Binding-site contacts:
Ligand atom OP1 contacts residue TYR188 of chain 1.H at 2.6 Å (h-bond).
Ligand atom P contacts residue TYR212 of chain 1.H at 3.4 Å.
Ligand atom N1 contacts residue TYR260 of chain 1.H at 3.3 Å.
Ligand atom C2 contacts residue TYR260 of chain 1.H at 3.4 Å (hydrophobic).
Ligand atom N3 contacts residue ARG224 of chain 1.H at 3.4 Å.
Ligand atom N7 contacts residue ARG224 of chain 1.H at 3.3 Å (salt-bridge).
Ligand atom OP2 contacts residue GLY191 of chain 1.H at 3.1 Å.
Ligand atom C4' contacts residue SER225 of chain 1.H at 3.5 Å.
Ligand atom N2 contacts residue SER225 of chain 1.H at 3.1 Å (h-bond).
Ligand atom C5' contacts residue TYR188 of chain 1.H at 3.5 Å (hydrophobic).
Ligand atom C8 contacts residue ARG224 of chain 1.H at 3.2 Å.
Ligand atom O2 contacts residue ILE259 of chain 1.H at 3.4 Å (h-bond).
Ligand atom O5' contacts residue ARG198 of chain 1.H at 3.4 Å (salt-bridge).
Ligand atom OP1 contacts residue ARG227 of chain 1.H at 3.5 Å.
Ligand atom OP2 contacts residue ARG198 of chain 1.H at 2.9 Å (salt-bridge).
Ligand atom C2 contacts residue TYR260 of chain 1.H at 3.5 Å (hydrophobic).
Ligand atom C5' contacts residue ARG198 of chain 1.H at 3.0 Å.
Ligand atom O3' contacts residue TYR188 of chain 1.H at 3.4 Å (h-bond).
Ligand atom C5' contacts residue SER225 of chain 1.H at 3.4 Å.
Ligand atom C3' contacts residue ARG209 of chain 1.H at 3.5 Å.
Ligand atom P contacts residue ARG198 of chain 1.H at 3.1 Å.
Ligand atom O4 contacts residue HIS261 of chain 1.H at 3.4 Å (h-bond).
Ligand atom N3 contacts residue HIS261 of chain 1.H at 3.2 Å (h-bond).
Ligand atom O2 contacts residue HIS261 of chain 1.H at 3.0 Å (h-bond).
Ligand atom OP2 contacts residue GLY191 of chain 1.H at 3.4 Å (h-bond).
Ligand atom O3' contacts residue TYR212 of chain 1.H at 3.2 Å.
Ligand atom O3' contacts residue TRP312 of chain 1.H at 3.2 Å.
Ligand atom OP1 contacts residue TYR212 of chain 1.H at 2.4 Å (h-bond).
Ligand atom C4 contacts residue TYR260 of chain 1.H at 3.5 Å (hydrophobic).
Ligand atom C2 contacts residue HIS261 of chain 1.H at 3.4 Å.
Ligand atom O4' contacts residue SER225 of chain 1.H at 3.3 Å (h-bond).
Ligand atom O2 contacts residue ARG308 of chain 1.H at 3.2 Å (salt-bridge).
Ligand atom O2 contacts residue TYR260 of chain 1.H at 3.1 Å.
Ligand atom O4' contacts residue TYR260 of chain 1.H at 3.4 Å.
Ligand atom C6 contacts residue TYR260 of chain 1.H at 3.4 Å (hydrophobic).
Ligand atom N3 contacts residue SER225 of chain 1.H at 3.2 Å (h-bond).
Ligand atom O3' contacts residue ARG209 of chain 1.H at 2.6 Å (salt-bridge).
Ligand atom OP2 contacts residue SER192 of chain 1.H at 3.5 Å (h-bond).
Ligand atom C5 contacts residue TYR260 of chain 1.H at 3.3 Å (hydrophobic).
Ligand atom C1' contacts residue TYR260 of chain 1.H at 3.5 Å (hydrophobic).

Sequence of chain 1.H:
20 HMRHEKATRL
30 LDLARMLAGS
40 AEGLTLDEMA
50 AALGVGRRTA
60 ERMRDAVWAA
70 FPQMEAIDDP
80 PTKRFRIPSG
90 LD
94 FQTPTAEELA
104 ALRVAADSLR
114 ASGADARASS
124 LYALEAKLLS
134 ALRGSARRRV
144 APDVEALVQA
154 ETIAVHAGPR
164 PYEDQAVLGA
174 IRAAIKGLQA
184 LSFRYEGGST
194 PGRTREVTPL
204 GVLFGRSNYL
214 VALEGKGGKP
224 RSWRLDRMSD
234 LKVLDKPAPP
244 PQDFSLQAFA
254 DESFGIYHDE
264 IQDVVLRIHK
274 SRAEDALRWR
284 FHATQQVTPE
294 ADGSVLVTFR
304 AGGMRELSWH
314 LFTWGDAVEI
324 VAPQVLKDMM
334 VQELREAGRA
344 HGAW

A small-molecule ligand and the protein it binds are described below.
Small molecule (SMILES): Cc1cn([C@H]2C[C@H](O[P](=O)(O)OC[C@H]3O[C@@H](n4ccc(N)nc4=O)C[C@@H]3O)[C@@H](CO[P](=O)(O)O[C@H]3C[C@H](n4cnc5c(=O)nc(N)[nH]c54)O[C@@H]3COP(=O)=O)O2)c(=O)[nH]c1=O